Sequence of chain 2.A:
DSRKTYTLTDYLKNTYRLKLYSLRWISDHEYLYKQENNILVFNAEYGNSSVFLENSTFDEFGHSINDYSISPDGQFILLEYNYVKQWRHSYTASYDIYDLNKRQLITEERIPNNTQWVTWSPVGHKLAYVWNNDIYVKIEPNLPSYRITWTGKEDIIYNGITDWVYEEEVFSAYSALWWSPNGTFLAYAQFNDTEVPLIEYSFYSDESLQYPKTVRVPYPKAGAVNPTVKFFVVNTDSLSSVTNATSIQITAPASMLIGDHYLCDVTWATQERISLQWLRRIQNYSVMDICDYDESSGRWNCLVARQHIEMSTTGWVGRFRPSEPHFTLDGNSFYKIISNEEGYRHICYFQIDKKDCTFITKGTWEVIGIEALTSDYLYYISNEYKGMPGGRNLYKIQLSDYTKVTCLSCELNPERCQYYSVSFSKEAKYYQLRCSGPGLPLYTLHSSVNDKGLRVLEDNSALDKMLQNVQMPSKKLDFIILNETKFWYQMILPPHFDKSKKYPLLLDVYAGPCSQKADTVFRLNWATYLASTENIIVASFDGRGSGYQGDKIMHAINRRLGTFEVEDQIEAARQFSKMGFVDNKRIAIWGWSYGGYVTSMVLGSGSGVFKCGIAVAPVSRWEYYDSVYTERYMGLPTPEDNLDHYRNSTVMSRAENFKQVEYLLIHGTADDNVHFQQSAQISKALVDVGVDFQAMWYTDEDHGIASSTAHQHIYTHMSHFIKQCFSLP

Binding-site contacts:
Ligand atom C2 contacts residue THR184 of chain 2.A at 4.2 Å.
Ligand atom C7 contacts residue ASN182 of chain 2.A at 3.4 Å.
Ligand atom C5 contacts residue GLN271 of chain 2.A at 4.4 Å.
Ligand atom C2 contacts residue ASN182 of chain 2.A at 2.7 Å.
Ligand atom O5 contacts residue GLN271 of chain 2.A at 3.6 Å.
Ligand atom N2 contacts residue ASN182 of chain 2.A at 3.1 Å (h-bond).
Ligand atom C5 contacts residue THR184 of chain 2.A at 4.4 Å.
Ligand atom C1 contacts residue GLN271 of chain 2.A at 4.4 Å.
Ligand atom O6 contacts residue PHE185 of chain 2.A at 4.3 Å.
Ligand atom C6 contacts residue GLU272 of chain 2.A at 3.4 Å.
Ligand atom O7 contacts residue ASN182 of chain 2.A at 3.0 Å (h-bond).
Ligand atom C5 contacts residue ASN182 of chain 2.A at 3.6 Å.
Ligand atom O6 contacts residue GLU272 of chain 2.A at 2.7 Å (salt-bridge).
Ligand atom N2 contacts residue THR184 of chain 2.A at 4.0 Å.
Ligand atom C3 contacts residue ASN182 of chain 2.A at 3.9 Å.
Ligand atom C6 contacts residue GLN271 of chain 2.A at 3.7 Å.
Ligand atom O5 contacts residue ASN182 of chain 2.A at 2.4 Å (h-bond).
Ligand atom C1 contacts residue ASN182 of chain 2.A at 1.4 Å.
Ligand atom C4 contacts residue ASN182 of chain 2.A at 4.3 Å.
Ligand atom C3 contacts residue THR184 of chain 2.A at 4.0 Å.
Ligand atom O6 contacts residue GLN271 of chain 2.A at 4.2 Å.
Ligand atom C1 contacts residue THR184 of chain 2.A at 4.0 Å.

The protein below binds the small molecule below.
Small molecule (SMILES): CC(=O)N[C@@H]1[C@@H](O)[C@H](O)[C@@H](CO)O[C@H]1O